This small molecule binds to this protein.
Small molecule (SMILES): [H]/N=C(\N)N[C@H]1C=C(C(=O)O)O[C@@H]([C@H](O)[C@H](O)CO)[C@@H]1NC(C)=O

Binding-site contacts:
Ligand atom NH2 contacts residue ARG78 of chain 2.B at 3.0 Å (salt-bridge).
Ligand atom O1B contacts residue ARG40 of chain 2.B at 2.8 Å (salt-bridge).
Ligand atom NE contacts residue ASP73 of chain 2.B at 3.1 Å (salt-bridge).
Ligand atom NH1 contacts residue TRP101 of chain 2.B at 3.7 Å.
Ligand atom C4 contacts residue TYR333 of chain 2.B at 3.8 Å (hydrophobic).
Ligand atom O6 contacts residue TYR333 of chain 2.B at 3.5 Å (h-bond).
Ligand atom C4 contacts residue ASP73 of chain 2.B at 3.6 Å.
Ligand atom NE contacts residue GLU41 of chain 2.B at 3.6 Å (salt-bridge).
Ligand atom O10 contacts residue ARG74 of chain 2.B at 2.8 Å (salt-bridge).
Ligand atom NH2 contacts residue GLU41 of chain 2.B at 3.7 Å.
Ligand atom C9 contacts residue ASN218 of chain 2.B at 3.5 Å.
Ligand atom NH1 contacts residue GLU150 of chain 2.B at 3.1 Å (salt-bridge).
Ligand atom C3 contacts residue ASP73 of chain 2.B at 3.6 Å.
Ligand atom CZ contacts residue GLU41 of chain 2.B at 3.5 Å.
Ligand atom C1 contacts residue TYR333 of chain 2.B at 3.1 Å (hydrophobic).
Ligand atom C1 contacts residue ARG298 of chain 2.B at 3.6 Å.
Ligand atom C3 contacts residue GLU41 of chain 2.B at 3.7 Å.
Ligand atom O1A contacts residue TYR333 of chain 2.B at 3.8 Å.
Ligand atom C11 contacts residue ILE145 of chain 2.B at 3.6 Å (hydrophobic).
Ligand atom O8 contacts residue ARG216 of chain 2.B at 3.3 Å.
Ligand atom C9 contacts residue GLU199 of chain 2.B at 3.6 Å.
Ligand atom C9 contacts residue ALA169 of chain 2.B at 3.5 Å (hydrophobic).
Ligand atom O9 contacts residue ARG147 of chain 2.B at 3.5 Å (salt-bridge).
Ligand atom CZ contacts residue TRP101 of chain 2.B at 3.6 Å (hydrophobic).
Ligand atom O9 contacts residue ALA169 of chain 2.B at 3.5 Å.
Ligand atom NH2 contacts residue TRP101 of chain 2.B at 2.8 Å (h-bond).
Ligand atom C8 contacts residue ARG216 of chain 2.B at 3.5 Å.
Ligand atom NH1 contacts residue GLU41 of chain 2.B at 3.3 Å.
Ligand atom O1B contacts residue ARG298 of chain 2.B at 3.0 Å (salt-bridge).
Ligand atom C11 contacts residue ARG147 of chain 2.B at 3.7 Å.
Ligand atom O8 contacts residue GLU200 of chain 2.B at 3.6 Å.
Ligand atom O8 contacts residue GLU199 of chain 2.B at 2.8 Å (salt-bridge).
Ligand atom O9 contacts residue GLU199 of chain 2.B at 2.8 Å (salt-bridge).
Ligand atom O10 contacts residue ASP73 of chain 2.B at 3.6 Å.
Ligand atom O1A contacts residue ARG298 of chain 2.B at 2.9 Å (salt-bridge).
Ligand atom C8 contacts residue GLU199 of chain 2.B at 3.7 Å.
Ligand atom C2 contacts residue TYR333 of chain 2.B at 2.9 Å (hydrophobic).
Ligand atom C3 contacts residue TYR333 of chain 2.B at 3.0 Å (hydrophobic).
Ligand atom O1A contacts residue ARG216 of chain 2.B at 3.3 Å (salt-bridge).
Ligand atom O1B contacts residue TYR333 of chain 2.B at 3.3 Å (h-bond).

Sequence of chain 2.B:
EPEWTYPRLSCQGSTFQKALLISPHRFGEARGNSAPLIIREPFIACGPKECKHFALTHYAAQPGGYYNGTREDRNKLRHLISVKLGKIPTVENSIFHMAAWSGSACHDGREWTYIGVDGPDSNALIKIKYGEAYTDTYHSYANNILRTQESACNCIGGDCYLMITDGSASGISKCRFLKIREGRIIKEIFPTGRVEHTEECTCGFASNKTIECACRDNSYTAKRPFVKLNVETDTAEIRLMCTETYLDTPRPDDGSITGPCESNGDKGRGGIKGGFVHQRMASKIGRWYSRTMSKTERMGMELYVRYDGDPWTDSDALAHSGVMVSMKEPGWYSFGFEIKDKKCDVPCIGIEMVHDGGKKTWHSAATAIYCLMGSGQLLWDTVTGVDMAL